A protein and the small-molecule ligand that binds it are described below.
Small molecule (SMILES): O=C(Nc1c(Cl)cncc1Cl)c1ccc(OC(F)F)c(OCC2CC2)c1

Sequence of chain 1.B:
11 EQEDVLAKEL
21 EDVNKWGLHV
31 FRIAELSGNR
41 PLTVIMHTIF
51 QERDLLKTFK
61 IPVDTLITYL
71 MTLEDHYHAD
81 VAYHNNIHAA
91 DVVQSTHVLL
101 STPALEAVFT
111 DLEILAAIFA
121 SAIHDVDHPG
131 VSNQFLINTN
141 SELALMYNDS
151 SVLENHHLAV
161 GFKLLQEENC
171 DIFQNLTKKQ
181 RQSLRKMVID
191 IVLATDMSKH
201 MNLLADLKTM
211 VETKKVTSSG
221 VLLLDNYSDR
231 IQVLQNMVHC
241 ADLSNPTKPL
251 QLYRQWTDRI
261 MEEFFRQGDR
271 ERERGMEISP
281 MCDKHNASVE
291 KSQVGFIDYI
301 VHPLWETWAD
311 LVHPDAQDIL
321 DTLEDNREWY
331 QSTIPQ

Binding-site contacts:
Ligand atom C9 contacts residue PHE296 of chain 1.B at 3.6 Å (hydrophobic).
Ligand atom C5 contacts residue ASP242 of chain 1.B at 3.9 Å.
Ligand atom F17 contacts residue THR257 of chain 1.B at 3.3 Å.
Ligand atom F18 contacts residue ASN245 of chain 1.B at 3.2 Å.
Ligand atom C14 contacts residue PHE296 of chain 1.B at 3.5 Å (hydrophobic).
Ligand atom F17 contacts residue TRP256 of chain 1.B at 3.3 Å.
Ligand atom C11 contacts residue ASN245 of chain 1.B at 3.6 Å.
Ligand atom C16 contacts residue THR257 of chain 1.B at 3.4 Å.
Ligand atom C23 contacts residue MET261 of chain 1.B at 3.9 Å (hydrophobic).
Ligand atom C16 contacts residue GLN293 of chain 1.B at 3.5 Å.
Ligand atom F17 contacts residue ASN245 of chain 1.B at 3.5 Å.
Ligand atom CL26 contacts residue LEU243 of chain 1.B at 3.4 Å.
Ligand atom C23 contacts residue MET281 of chain 1.B at 3.8 Å (hydrophobic).
Ligand atom C20 contacts residue PHE296 of chain 1.B at 3.4 Å (hydrophobic).
Ligand atom F18 contacts residue PRO246 of chain 1.B at 3.7 Å.
Ligand atom O19 contacts residue GLN293 of chain 1.B at 3.3 Å (h-bond).
Ligand atom C20 contacts residue GLN293 of chain 1.B at 3.9 Å.
Ligand atom CL25 contacts residue HIS84 of chain 1.B at 3.6 Å.
Ligand atom C22 contacts residue MET281 of chain 1.B at 3.3 Å (hydrophobic).
Ligand atom C13 contacts residue PHE296 of chain 1.B at 3.5 Å (hydrophobic).
Ligand atom F18 contacts residue GLN293 of chain 1.B at 3.8 Å.
Ligand atom CL26 contacts residue ASP242 of chain 1.B at 3.3 Å.
Ligand atom N3 contacts residue THR195 of chain 1.B at 3.7 Å.
Ligand atom C4 contacts residue ASP242 of chain 1.B at 3.8 Å.
Ligand atom F18 contacts residue TYR253 of chain 1.B at 3.6 Å.
Ligand atom O15 contacts residue GLN293 of chain 1.B at 3.1 Å (h-bond).
Ligand atom C23 contacts residue PHE264 of chain 1.B at 4.0 Å (hydrophobic).
Ligand atom O15 contacts residue ILE260 of chain 1.B at 3.7 Å.
Ligand atom C16 contacts residue TYR253 of chain 1.B at 3.8 Å (hydrophobic).
Ligand atom C12 contacts residue PHE296 of chain 1.B at 3.5 Å (hydrophobic).
Ligand atom N3 contacts residue MET197 of chain 1.B at 3.5 Å.
Ligand atom C21 contacts residue GLN293 of chain 1.B at 3.8 Å.
Ligand atom F18 contacts residue PHE296 of chain 1.B at 3.9 Å.
Ligand atom N3 contacts residue MG1 of chain 1.M at 3.8 Å.
Ligand atom C11 contacts residue PHE296 of chain 1.B at 3.9 Å (hydrophobic).
Ligand atom C5 contacts residue MET197 of chain 1.B at 4.0 Å (hydrophobic).
Ligand atom C4 contacts residue THR195 of chain 1.B at 3.4 Å.
Ligand atom C10 contacts residue TYR83 of chain 1.B at 3.8 Å (hydrophobic).
Ligand atom O19 contacts residue PHE296 of chain 1.B at 3.8 Å.
Ligand atom C4 contacts residue MET197 of chain 1.B at 3.4 Å (hydrophobic).